Sequence of chain 1.E:
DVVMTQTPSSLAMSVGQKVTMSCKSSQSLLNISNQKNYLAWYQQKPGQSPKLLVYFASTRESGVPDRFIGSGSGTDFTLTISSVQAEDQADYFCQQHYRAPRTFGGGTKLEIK

Binding-site contacts:
Ligand atom N1 contacts residue ALA40 of chain 1.E at 4.3 Å.
Ligand atom O2 contacts residue TYR38 of chain 1.E at 4.4 Å.
Ligand atom C1 contacts residue TYR38 of chain 1.E at 4.4 Å (hydrophobic).
Ligand atom N1 contacts residue TYR38 of chain 1.E at 4.1 Å.
Ligand atom C6 contacts residue PHE105 of chain 1.F at 3.9 Å (hydrophobic).
Ligand atom C6 contacts residue TYR55 of chain 1.E at 4.4 Å (hydrophobic).
Ligand atom N1 contacts residue HIS97 of chain 1.E at 3.9 Å.
Ligand atom O2 contacts residue PHE56 of chain 1.E at 3.6 Å (h-bond).
Ligand atom C1 contacts residue PHE56 of chain 1.E at 4.5 Å (hydrophobic).
Ligand atom C2 contacts residue HIS97 of chain 1.E at 4.2 Å.
Ligand atom C3 contacts residue PHE56 of chain 1.E at 4.0 Å (hydrophobic).
Ligand atom C2 contacts residue PHE56 of chain 1.E at 3.7 Å (hydrophobic).
Ligand atom C5 contacts residue HIS97 of chain 1.E at 3.9 Å.
Ligand atom O2 contacts residue ALA40 of chain 1.E at 3.2 Å.
Ligand atom O3 contacts residue LEU39 of chain 1.E at 3.0 Å (h-bond).
Ligand atom C1 contacts residue HIS97 of chain 1.E at 3.9 Å.
Ligand atom OH contacts residue PHE105 of chain 1.F at 3.5 Å.
Ligand atom O3 contacts residue HIS97 of chain 1.E at 4.3 Å.
Ligand atom C5 contacts residue PHE105 of chain 1.F at 3.4 Å (hydrophobic).
Ligand atom OH contacts residue TYR98 of chain 1.F at 3.5 Å.
Ligand atom C6 contacts residue TYR98 of chain 1.F at 4.3 Å (hydrophobic).
Ligand atom O3 contacts residue ASN37 of chain 1.E at 3.8 Å.
Ligand atom C2 contacts residue TYR38 of chain 1.E at 3.5 Å (hydrophobic).
Ligand atom C3 contacts residue TYR38 of chain 1.E at 4.0 Å (hydrophobic).
Ligand atom N1 contacts residue PHE56 of chain 1.E at 3.6 Å.
Ligand atom C5 contacts residue TYR98 of chain 1.F at 3.5 Å (hydrophobic).
Ligand atom O3 contacts residue PHE56 of chain 1.E at 3.4 Å (h-bond).
Ligand atom N1 contacts residue LEU39 of chain 1.E at 3.7 Å.
Ligand atom N1 contacts residue TYR55 of chain 1.E at 4.0 Å.
Ligand atom O2 contacts residue TYR55 of chain 1.E at 3.6 Å.
Ligand atom O3 contacts residue TYR38 of chain 1.E at 3.1 Å.
Ligand atom O2 contacts residue LEU39 of chain 1.E at 3.2 Å.
Ligand atom O2 contacts residue HIS97 of chain 1.E at 3.8 Å.
Ligand atom C3 contacts residue PHE105 of chain 1.F at 4.1 Å (hydrophobic).
Ligand atom C1 contacts residue TYR55 of chain 1.E at 4.4 Å (hydrophobic).
Ligand atom C6 contacts residue HIS97 of chain 1.E at 3.7 Å.
Ligand atom C4 contacts residue TYR98 of chain 1.F at 4.3 Å (hydrophobic).
Ligand atom C4 contacts residue HIS97 of chain 1.E at 4.4 Å.
Ligand atom C4 contacts residue PHE105 of chain 1.F at 3.6 Å (hydrophobic).

Sequence of chain 1.F:
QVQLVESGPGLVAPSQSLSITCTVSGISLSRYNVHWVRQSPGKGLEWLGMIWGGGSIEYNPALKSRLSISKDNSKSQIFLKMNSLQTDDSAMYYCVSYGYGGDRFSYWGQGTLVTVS

The small molecule below binds the protein below.
Small molecule (SMILES): O=[N+]([O-])c1ccc(O)cc1